Binding-site contacts:
Ligand atom O7 contacts residue ASN169 of chain 1.I at 4.0 Å.
Ligand atom C4 contacts residue ASN169 of chain 1.I at 4.3 Å.
Ligand atom C1 contacts residue ASN169 of chain 1.I at 1.4 Å.
Ligand atom O6 contacts residue ILE174 of chain 1.I at 3.8 Å.
Ligand atom C7 contacts residue ASN169 of chain 1.I at 3.6 Å.
Ligand atom O6 contacts residue VAL170 of chain 1.I at 3.3 Å.
Ligand atom C6 contacts residue VAL170 of chain 1.I at 3.7 Å (hydrophobic).
Ligand atom C5 contacts residue VAL170 of chain 1.I at 4.2 Å (hydrophobic).
Ligand atom O5 contacts residue VAL170 of chain 1.I at 3.3 Å.
Ligand atom C3 contacts residue ASN169 of chain 1.I at 3.8 Å.
Ligand atom C1 contacts residue VAL170 of chain 1.I at 4.4 Å (hydrophobic).
Ligand atom C2 contacts residue ASN169 of chain 1.I at 2.5 Å.
Ligand atom C5 contacts residue ASN169 of chain 1.I at 3.7 Å.
Ligand atom O5 contacts residue ASN169 of chain 1.I at 2.4 Å (h-bond).
Ligand atom O6 contacts residue ASN169 of chain 1.I at 4.2 Å.
Ligand atom C8 contacts residue THR133 of chain 1.I at 4.5 Å.
Ligand atom C6 contacts residue ILE174 of chain 1.I at 3.9 Å (hydrophobic).
Ligand atom N2 contacts residue ASN169 of chain 1.I at 2.9 Å (h-bond).

Sequence of chain 1.I:
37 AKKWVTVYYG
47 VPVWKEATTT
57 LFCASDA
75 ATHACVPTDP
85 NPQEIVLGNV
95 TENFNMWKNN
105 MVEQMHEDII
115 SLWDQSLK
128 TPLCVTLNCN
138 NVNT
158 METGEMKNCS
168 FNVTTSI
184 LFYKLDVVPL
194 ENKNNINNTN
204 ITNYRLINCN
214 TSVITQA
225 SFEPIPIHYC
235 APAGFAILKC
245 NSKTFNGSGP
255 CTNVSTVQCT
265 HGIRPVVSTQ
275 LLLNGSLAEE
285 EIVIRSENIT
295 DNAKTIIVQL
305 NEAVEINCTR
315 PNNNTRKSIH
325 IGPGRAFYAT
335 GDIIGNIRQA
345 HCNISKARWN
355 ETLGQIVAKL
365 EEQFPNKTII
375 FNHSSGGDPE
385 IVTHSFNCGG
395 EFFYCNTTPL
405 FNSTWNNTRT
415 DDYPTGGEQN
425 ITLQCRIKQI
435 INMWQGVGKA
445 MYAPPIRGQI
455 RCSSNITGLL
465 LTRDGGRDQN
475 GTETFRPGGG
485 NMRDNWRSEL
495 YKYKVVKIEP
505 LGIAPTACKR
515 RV

The protein below binds the small molecule below.
Small molecule (SMILES): CC(=O)N[C@@H]1[C@@H](O)[C@H](O)[C@@H](CO)O[C@H]1O